Sequence of chain 1.A:
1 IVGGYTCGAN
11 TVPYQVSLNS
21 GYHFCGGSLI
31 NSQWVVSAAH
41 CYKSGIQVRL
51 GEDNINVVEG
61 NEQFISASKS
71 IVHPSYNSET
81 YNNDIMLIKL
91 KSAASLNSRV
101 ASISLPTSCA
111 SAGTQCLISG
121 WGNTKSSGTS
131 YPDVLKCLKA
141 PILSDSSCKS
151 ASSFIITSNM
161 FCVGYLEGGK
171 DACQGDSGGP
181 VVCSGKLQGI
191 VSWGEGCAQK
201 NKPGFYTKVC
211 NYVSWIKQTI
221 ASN

Binding-site contacts:
Ligand atom C10 contacts residue GLY194 of chain 1.A at 3.7 Å.
Ligand atom C25 contacts residue PHE154 of chain 1.A at 3.7 Å (hydrophobic).
Ligand atom C22 contacts residue TRP193 of chain 1.A at 3.5 Å (hydrophobic).
Ligand atom C9 contacts residue GLY194 of chain 1.A at 3.4 Å.
Ligand atom N3 contacts residue ASP171 of chain 1.A at 2.9 Å (salt-bridge).
Ligand atom O13 contacts residue TRP193 of chain 1.A at 3.3 Å.
Ligand atom N3 contacts residue TRP193 of chain 1.A at 3.7 Å.
Ligand atom N3 contacts residue ALA172 of chain 1.A at 3.3 Å (h-bond).
Ligand atom C2 contacts residue ASP171 of chain 1.A at 3.6 Å.
Ligand atom N1 contacts residue ASP171 of chain 1.A at 2.7 Å (salt-bridge).
Ligand atom C11 contacts residue GLY194 of chain 1.A at 3.3 Å.
Ligand atom N3 contacts residue GLY204 of chain 1.A at 3.5 Å.
Ligand atom C2 contacts residue GLY194 of chain 1.A at 3.6 Å.
Ligand atom C23 contacts residue PHE154 of chain 1.A at 3.6 Å (hydrophobic).
Ligand atom C23 contacts residue THR80 of chain 1.A at 3.6 Å.
Ligand atom N1 contacts residue GLY196 of chain 1.A at 2.8 Å (h-bond).
Ligand atom C4 contacts residue GLY194 of chain 1.A at 3.5 Å.
Ligand atom O40 contacts residue GLN174 of chain 1.A at 3.3 Å (h-bond).
Ligand atom C6 contacts residue SER177 of chain 1.A at 3.5 Å.
Ligand atom C15 contacts residue GLY194 of chain 1.A at 3.5 Å.
Ligand atom C12 contacts residue GLY194 of chain 1.A at 2.9 Å.
Ligand atom C24 contacts residue THR80 of chain 1.A at 3.3 Å.
Ligand atom N30 contacts residue GLU79 of chain 1.A at 3.0 Å (salt-bridge).
Ligand atom C9 contacts residue GLY196 of chain 1.A at 3.2 Å.
Ligand atom C17 contacts residue TRP193 of chain 1.A at 3.6 Å (hydrophobic).
Ligand atom N1 contacts residue ALA172 of chain 1.A at 3.2 Å (h-bond).
Ligand atom S27 contacts residue GLU79 of chain 1.A at 3.4 Å (salt-bridge).
Ligand atom C4 contacts residue TRP193 of chain 1.A at 3.6 Å (hydrophobic).
Ligand atom N14 contacts residue GLY194 of chain 1.A at 3.0 Å (h-bond).
Ligand atom C2 contacts residue ALA172 of chain 1.A at 3.2 Å (hydrophobic).
Ligand atom O28 contacts residue PHE154 of chain 1.A at 3.4 Å.
Ligand atom O13 contacts residue GLY194 of chain 1.A at 3.2 Å (h-bond).
Ligand atom C25 contacts residue GLU79 of chain 1.A at 2.9 Å.
Ligand atom O29 contacts residue GLU79 of chain 1.A at 3.3 Å (salt-bridge).
Ligand atom C26 contacts residue GLU79 of chain 1.A at 3.4 Å.
Ligand atom C16 contacts residue GLY194 of chain 1.A at 3.6 Å.
Ligand atom N39 contacts residue GLN174 of chain 1.A at 3.0 Å (h-bond).
Ligand atom N1 contacts residue CYS197 of chain 1.A at 3.7 Å.
Ligand atom C26 contacts residue PHE154 of chain 1.A at 3.6 Å (hydrophobic).
Ligand atom N1 contacts residue GLY194 of chain 1.A at 3.6 Å.

The protein below binds the small molecule below.
Small molecule (SMILES): [H]/N=C(/N)c1cccc(-c2nocc2C(=O)Nc2ccc(-c3ccccc3S(N)(=O)=O)cc2)c1